The protein below binds the small molecule below.
Small molecule (SMILES): CC[C@H](C)[C@H](NC(=O)[C@@H]1CCCN1C(=O)[C@H](C)NC(=O)[C@H](Cc1ccc(O)cc1)NC(=O)[C@H](CC(=O)O)NC(=O)[C@H](Cc1ccc(O)cc1)NC(=O)[C@@H]1CCCN1C(=O)[C@H](C)NC(=O)[C@@H](N)CCCCN)C(=O)O

Binding-site contacts:
Ligand atom OXT contacts residue LYS146 of chain 1.G at 3.1 Å (salt-bridge).
Ligand atom N contacts residue TYR7 of chain 1.G at 3.2 Å (h-bond).
Ligand atom CG contacts residue GLU63 of chain 1.G at 3.4 Å.
Ligand atom OXT contacts residue TYR84 of chain 1.G at 3.0 Å (h-bond).
Ligand atom N contacts residue TYR7 of chain 1.G at 3.4 Å.
Ligand atom CZ contacts residue LYS66 of chain 1.G at 3.3 Å.
Ligand atom OXT contacts residue ASN80 of chain 1.G at 2.9 Å (h-bond).
Ligand atom N contacts residue GLN70 of chain 1.G at 3.1 Å (h-bond).
Ligand atom N contacts residue TYR171 of chain 1.G at 3.0 Å (h-bond).
Ligand atom OD2 contacts residue GLN70 of chain 1.G at 3.0 Å (h-bond).
Ligand atom OD2 contacts residue GLN97 of chain 1.G at 2.4 Å (h-bond).
Ligand atom C contacts residue TRP73 of chain 1.G at 3.5 Å (hydrophobic).
Ligand atom CE1 contacts residue LYS66 of chain 1.G at 3.4 Å.
Ligand atom C contacts residue TYR7 of chain 1.G at 3.4 Å (hydrophobic).
Ligand atom CA contacts residue TYR7 of chain 1.G at 3.3 Å (hydrophobic).
Ligand atom OD1 contacts residue GLN97 of chain 1.G at 2.7 Å (h-bond).
Ligand atom CD contacts residue GLU63 of chain 1.G at 3.4 Å.
Ligand atom CD2 contacts residue ALA152 of chain 1.G at 3.3 Å (hydrophobic).
Ligand atom O contacts residue TYR84 of chain 1.G at 2.5 Å (h-bond).
Ligand atom N contacts residue TRP73 of chain 1.G at 3.3 Å (h-bond).
Ligand atom O contacts residue LYS66 of chain 1.G at 2.6 Å (salt-bridge).
Ligand atom O contacts residue LYS146 of chain 1.G at 3.3 Å (salt-bridge).
Ligand atom N contacts residue GLU63 of chain 1.G at 3.3 Å (salt-bridge).
Ligand atom OH contacts residue SER150 of chain 1.G at 2.7 Å (h-bond).
Ligand atom CG contacts residue GLN97 of chain 1.G at 3.2 Å.
Ligand atom CE2 contacts residue SER150 of chain 1.G at 3.1 Å.
Ligand atom CZ contacts residue SER150 of chain 1.G at 3.3 Å.
Ligand atom C contacts residue TYR84 of chain 1.G at 3.2 Å (hydrophobic).
Ligand atom CD1 contacts residue HIS155 of chain 1.G at 3.5 Å.
Ligand atom CG contacts residue GLN70 of chain 1.G at 3.4 Å.
Ligand atom O contacts residue TRP147 of chain 1.G at 3.0 Å (h-bond).
Ligand atom OD1 contacts residue TYR156 of chain 1.G at 3.1 Å.
Ligand atom CA contacts residue TRP73 of chain 1.G at 3.4 Å (hydrophobic).
Ligand atom N contacts residue TYR156 of chain 1.G at 3.0 Å (h-bond).
Ligand atom O contacts residue TRP147 of chain 1.G at 3.2 Å (h-bond).
Ligand atom N contacts residue SER77 of chain 1.G at 2.9 Å (h-bond).
Ligand atom O contacts residue TRP73 of chain 1.G at 3.1 Å (h-bond).
Ligand atom O contacts residue TYR159 of chain 1.G at 2.6 Å (h-bond).
Ligand atom CG1 contacts residue SER77 of chain 1.G at 3.4 Å.
Ligand atom O contacts residue THR143 of chain 1.G at 2.8 Å (h-bond).

Sequence of chain 1.G:
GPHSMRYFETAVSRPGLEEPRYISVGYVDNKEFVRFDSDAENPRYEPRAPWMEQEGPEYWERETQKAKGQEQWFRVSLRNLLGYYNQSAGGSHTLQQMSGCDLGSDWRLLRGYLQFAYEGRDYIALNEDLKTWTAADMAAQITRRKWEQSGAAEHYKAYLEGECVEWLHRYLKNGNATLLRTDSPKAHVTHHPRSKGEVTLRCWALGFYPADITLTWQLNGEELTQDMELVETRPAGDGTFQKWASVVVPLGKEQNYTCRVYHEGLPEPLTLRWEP